Sequence of chain 3.B:
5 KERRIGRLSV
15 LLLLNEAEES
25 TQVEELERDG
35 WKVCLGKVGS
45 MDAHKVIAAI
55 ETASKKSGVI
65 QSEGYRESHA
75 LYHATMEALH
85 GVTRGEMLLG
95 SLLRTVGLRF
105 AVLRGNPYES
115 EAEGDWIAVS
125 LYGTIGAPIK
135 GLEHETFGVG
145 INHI

Sequence of chain 2.A:
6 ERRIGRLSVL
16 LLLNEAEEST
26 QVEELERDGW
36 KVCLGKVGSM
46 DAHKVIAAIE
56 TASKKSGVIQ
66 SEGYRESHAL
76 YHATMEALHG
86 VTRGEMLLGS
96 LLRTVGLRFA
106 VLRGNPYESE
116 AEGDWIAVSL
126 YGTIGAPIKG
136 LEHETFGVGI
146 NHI

Binding-site contacts:
Ligand atom C4A contacts residue HIS84 of chain 3.B at 3.8 Å.
Ligand atom C8 contacts residue GLU81 of chain 3.B at 3.2 Å.
Ligand atom CD2 contacts residue VAL143 of chain 3.B at 3.5 Å (hydrophobic).
Ligand atom CA contacts residue PHE141 of chain 3.A at 3.9 Å (hydrophobic).
Ligand atom CB contacts residue GLY85 of chain 3.A at 3.5 Å.
Ligand atom CG contacts residue VAL143 of chain 3.B at 2.9 Å (hydrophobic).
Ligand atom CB contacts residue GLU81 of chain 3.B at 3.1 Å.
Ligand atom O contacts residue GLY85 of chain 3.B at 2.5 Å.
Ligand atom N contacts residue GLY85 of chain 3.A at 3.8 Å.
Ligand atom NE2 contacts residue PHE141 of chain 3.A at 2.9 Å (h-bond).
Ligand atom C7 contacts residue GLU81 of chain 3.B at 3.6 Å.
Ligand atom C4A contacts residue ARG88 of chain 3.A at 3.6 Å.
Ligand atom O contacts residue HIS84 of chain 3.B at 3.7 Å.
Ligand atom CA contacts residue GLY85 of chain 3.A at 3.5 Å.
Ligand atom C6 contacts residue HIS84 of chain 3.B at 3.6 Å.
Ligand atom CD2 contacts residue PHE141 of chain 3.A at 2.9 Å (hydrophobic).
Ligand atom NE2 contacts residue VAL143 of chain 3.B at 3.8 Å.
Ligand atom CB contacts residue VAL143 of chain 3.B at 2.8 Å (hydrophobic).
Ligand atom NE2 contacts residue THR140 of chain 3.A at 2.9 Å.
Ligand atom O contacts residue GLU81 of chain 3.B at 2.8 Å (salt-bridge).
Ligand atom N contacts residue PHE141 of chain 3.A at 2.9 Å (h-bond).
Ligand atom C7 contacts residue ARG88 of chain 3.A at 3.8 Å.
Ligand atom C5 contacts residue GLY89 of chain 3.A at 3.8 Å.
Ligand atom CD2 contacts residue THR140 of chain 3.A at 3.7 Å.
Ligand atom CE1 contacts residue THR140 of chain 3.A at 3.2 Å.
Ligand atom C contacts residue GLU81 of chain 3.B at 3.2 Å.
Ligand atom ND1 contacts residue GLU81 of chain 3.B at 2.7 Å (salt-bridge).
Ligand atom CE1 contacts residue GLU139 of chain 3.A at 2.8 Å.
Ligand atom CG contacts residue GLU81 of chain 3.B at 3.3 Å.
Ligand atom C contacts residue GLY85 of chain 3.B at 3.7 Å.
Ligand atom CG contacts residue GLY85 of chain 3.A at 3.9 Å.
Ligand atom ND1 contacts residue VAL143 of chain 3.B at 3.4 Å (h-bond).
Ligand atom N1 contacts residue GLU81 of chain 3.B at 3.4 Å (salt-bridge).
Ligand atom C8A contacts residue ARG88 of chain 3.A at 3.2 Å.
Ligand atom CA contacts residue VAL143 of chain 3.B at 3.4 Å (hydrophobic).
Ligand atom C8 contacts residue ARG88 of chain 3.A at 3.5 Å.
Ligand atom C5 contacts residue HIS84 of chain 3.B at 3.4 Å.
Ligand atom N contacts residue VAL143 of chain 3.B at 3.6 Å.
Ligand atom NE2 contacts residue GLU139 of chain 3.A at 3.2 Å (salt-bridge).
Ligand atom C1 contacts residue ARG88 of chain 3.A at 3.5 Å.

A protein and the small-molecule ligand that binds it are described below.
Small molecule (SMILES): NC(Cc1cnc[nH]1)C(=O)Nc1ccc2ccccc2c1

Sequence of chain 3.A:
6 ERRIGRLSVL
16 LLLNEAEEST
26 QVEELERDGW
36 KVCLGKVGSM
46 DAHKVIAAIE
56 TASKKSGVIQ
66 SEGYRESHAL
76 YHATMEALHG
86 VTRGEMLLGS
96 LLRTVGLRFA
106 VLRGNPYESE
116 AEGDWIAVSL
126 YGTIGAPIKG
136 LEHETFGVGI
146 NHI